The small molecule below binds the protein below.
Small molecule (SMILES): CC(=O)N[C@H]1[C@H](O[C@H]2[C@H](O)[C@@H](NC(C)=O)CO[C@@H]2CO)O[C@H](CO)[C@@H](O)[C@@H]1O

Sequence of chain 1.C:
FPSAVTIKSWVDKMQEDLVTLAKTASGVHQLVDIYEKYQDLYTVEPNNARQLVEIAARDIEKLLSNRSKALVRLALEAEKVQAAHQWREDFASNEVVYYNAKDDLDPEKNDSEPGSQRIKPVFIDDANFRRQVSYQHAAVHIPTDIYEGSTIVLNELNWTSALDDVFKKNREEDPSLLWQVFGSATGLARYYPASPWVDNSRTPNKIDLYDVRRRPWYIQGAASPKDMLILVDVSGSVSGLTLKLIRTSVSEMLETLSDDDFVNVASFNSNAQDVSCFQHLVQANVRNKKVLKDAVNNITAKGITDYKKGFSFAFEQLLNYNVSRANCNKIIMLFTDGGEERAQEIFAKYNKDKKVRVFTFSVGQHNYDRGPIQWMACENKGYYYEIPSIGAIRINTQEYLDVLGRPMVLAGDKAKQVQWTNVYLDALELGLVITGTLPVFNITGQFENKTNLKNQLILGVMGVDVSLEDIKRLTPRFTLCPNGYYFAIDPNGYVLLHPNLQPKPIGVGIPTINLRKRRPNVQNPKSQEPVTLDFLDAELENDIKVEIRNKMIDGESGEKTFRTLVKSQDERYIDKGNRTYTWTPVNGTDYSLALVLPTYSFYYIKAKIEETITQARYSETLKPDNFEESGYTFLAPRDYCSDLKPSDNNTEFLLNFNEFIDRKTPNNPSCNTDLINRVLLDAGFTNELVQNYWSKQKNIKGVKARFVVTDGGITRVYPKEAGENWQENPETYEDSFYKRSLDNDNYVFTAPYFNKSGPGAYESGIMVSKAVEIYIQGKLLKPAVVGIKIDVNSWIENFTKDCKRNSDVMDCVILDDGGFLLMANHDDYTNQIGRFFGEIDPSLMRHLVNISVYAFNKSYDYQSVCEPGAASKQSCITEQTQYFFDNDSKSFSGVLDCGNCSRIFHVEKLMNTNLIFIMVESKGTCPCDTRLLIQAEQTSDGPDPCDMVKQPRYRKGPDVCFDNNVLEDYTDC

Binding-site contacts:
Ligand atom C6 contacts residue GLU82 of chain 1.C at 3.2 Å.
Ligand atom C4 contacts residue ASN615 of chain 1.C at 4.3 Å.
Ligand atom C3 contacts residue ASN615 of chain 1.C at 3.8 Å.
Ligand atom C5 contacts residue ASN615 of chain 1.C at 3.7 Å.
Ligand atom C7 contacts residue ASN615 of chain 1.C at 3.9 Å.
Ligand atom O6 contacts residue GLU82 of chain 1.C at 2.3 Å (salt-bridge).
Ligand atom O5 contacts residue ASN615 of chain 1.C at 2.4 Å (h-bond).
Ligand atom C1 contacts residue ASN615 of chain 1.C at 1.4 Å.
Ligand atom N2 contacts residue ASN615 of chain 1.C at 2.8 Å (h-bond).
Ligand atom C2 contacts residue ASN615 of chain 1.C at 2.5 Å.